Sequence of chain 1.A:
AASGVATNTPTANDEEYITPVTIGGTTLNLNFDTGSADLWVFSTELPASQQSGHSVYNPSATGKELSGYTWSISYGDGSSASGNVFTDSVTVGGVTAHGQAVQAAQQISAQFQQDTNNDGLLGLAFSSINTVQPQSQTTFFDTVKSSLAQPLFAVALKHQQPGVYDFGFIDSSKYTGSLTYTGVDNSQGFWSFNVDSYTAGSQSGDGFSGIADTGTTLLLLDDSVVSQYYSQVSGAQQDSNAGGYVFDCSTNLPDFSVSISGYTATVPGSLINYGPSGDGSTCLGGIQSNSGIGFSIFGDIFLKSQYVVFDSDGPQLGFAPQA

Binding-site contacts:
Ligand atom CA contacts residue GLY215 of chain 1.A at 3.7 Å.
Ligand atom CA contacts residue GLU15 of chain 1.A at 3.7 Å.
Ligand atom CH contacts residue ASP33 of chain 1.A at 3.4 Å.
Ligand atom OH contacts residue GLY215 of chain 1.A at 3.6 Å.
Ligand atom O contacts residue TYR75 of chain 1.A at 3.6 Å.
Ligand atom OXT contacts residue GLY35 of chain 1.A at 3.4 Å (h-bond).
Ligand atom CB contacts residue GLY215 of chain 1.A at 3.3 Å.
Ligand atom CD2 contacts residue TYR75 of chain 1.A at 3.6 Å (hydrophobic).
Ligand atom O contacts residue THR216 of chain 1.A at 3.5 Å.
Ligand atom N contacts residue THR217 of chain 1.A at 2.8 Å (h-bond).
Ligand atom CA contacts residue THR217 of chain 1.A at 3.8 Å.
Ligand atom C10 contacts residue PHE190 of chain 1.A at 3.6 Å (hydrophobic).
Ligand atom OH contacts residue ASP213 of chain 1.A at 2.6 Å (salt-bridge).
Ligand atom CM contacts residue THR216 of chain 1.A at 3.8 Å.
Ligand atom CB contacts residue ASP33 of chain 1.A at 3.6 Å.
Ligand atom C contacts residue ASP77 of chain 1.A at 3.5 Å.
Ligand atom OH contacts residue ASP33 of chain 1.A at 2.5 Å (salt-bridge).
Ligand atom O contacts residue TYR75 of chain 1.A at 3.8 Å.
Ligand atom CA contacts residue THR216 of chain 1.A at 3.6 Å.
Ligand atom CA contacts residue THR217 of chain 1.A at 3.4 Å.
Ligand atom O contacts residue ASP77 of chain 1.A at 3.2 Å (salt-bridge).
Ligand atom OXT contacts residue ASP213 of chain 1.A at 3.6 Å.
Ligand atom CG contacts residue GLY215 of chain 1.A at 3.6 Å.
Ligand atom O contacts residue THR217 of chain 1.A at 3.0 Å (h-bond).
Ligand atom CA contacts residue ASP77 of chain 1.A at 3.4 Å.
Ligand atom CM contacts residue ASP213 of chain 1.A at 3.2 Å.
Ligand atom C10 contacts residue ILE211 of chain 1.A at 3.8 Å (hydrophobic).
Ligand atom O contacts residue GLY76 of chain 1.A at 3.2 Å (h-bond).
Ligand atom CG1 contacts residue THR216 of chain 1.A at 3.6 Å.
Ligand atom CB contacts residue ASP77 of chain 1.A at 3.6 Å.
Ligand atom CG2 contacts residue THR217 of chain 1.A at 3.2 Å.
Ligand atom CH contacts residue ASP213 of chain 1.A at 3.4 Å.
Ligand atom C contacts residue THR217 of chain 1.A at 3.6 Å.
Ligand atom CG2 contacts residue GLY215 of chain 1.A at 3.6 Å.
Ligand atom N contacts residue GLY215 of chain 1.A at 3.1 Å (h-bond).
Ligand atom N contacts residue ASP77 of chain 1.A at 2.7 Å (salt-bridge).
Ligand atom CD1 contacts residue ASN31 of chain 1.A at 3.4 Å.
Ligand atom CG2 contacts residue LEU218 of chain 1.A at 3.8 Å (hydrophobic).
Ligand atom O contacts residue GLY76 of chain 1.A at 3.2 Å (h-bond).
Ligand atom N contacts residue THR216 of chain 1.A at 3.6 Å (h-bond).

A small-molecule ligand and the protein it binds are described below.
Small molecule (SMILES): CCOC(=O)C[C@H](O)[C@H](CC(C)C)NC(=O)[C@@H](NC(=O)[C@@H](NC(=O)CC(C)C)C(C)C)C(C)C